Sequence of chain 2.E:
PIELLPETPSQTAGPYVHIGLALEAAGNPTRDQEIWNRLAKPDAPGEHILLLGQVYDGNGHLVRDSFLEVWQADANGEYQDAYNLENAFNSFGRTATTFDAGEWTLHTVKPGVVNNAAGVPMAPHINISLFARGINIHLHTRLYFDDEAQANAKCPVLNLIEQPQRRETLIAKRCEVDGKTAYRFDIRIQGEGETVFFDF

A small-molecule ligand and the protein it binds are described below.
Small molecule (SMILES): O=C(O)Cc1ccc(O)cc1

Sequence of chain 2.F:
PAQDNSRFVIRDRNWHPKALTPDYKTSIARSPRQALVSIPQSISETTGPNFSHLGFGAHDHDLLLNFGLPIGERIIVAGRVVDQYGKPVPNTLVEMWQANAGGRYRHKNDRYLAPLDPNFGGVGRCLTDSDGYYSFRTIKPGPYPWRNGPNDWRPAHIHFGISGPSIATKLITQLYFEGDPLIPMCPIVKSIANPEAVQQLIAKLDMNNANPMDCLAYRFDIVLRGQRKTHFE

Binding-site contacts:
Ligand atom C3 contacts residue TYR147 of chain 2.F at 3.8 Å (hydrophobic).
Ligand atom O4 contacts residue HIS160 of chain 2.F at 3.6 Å.
Ligand atom C5 contacts residue FE1 of chain 2.S at 3.5 Å.
Ligand atom C4 contacts residue GLY14 of chain 2.E at 4.1 Å.
Ligand atom C4 contacts residue TYR147 of chain 2.F at 2.8 Å (hydrophobic).
Ligand atom C4 contacts residue ARG157 of chain 2.F at 4.1 Å.
Ligand atom C2 contacts residue PRO15 of chain 2.E at 3.8 Å (hydrophobic).
Ligand atom C1 contacts residue PRO15 of chain 2.E at 3.6 Å (hydrophobic).
Ligand atom C7 contacts residue TRP149 of chain 2.F at 3.1 Å (hydrophobic).
Ligand atom C6 contacts residue PRO15 of chain 2.E at 3.4 Å (hydrophobic).
Ligand atom O4 contacts residue TYR108 of chain 2.F at 3.0 Å (h-bond).
Ligand atom C3 contacts residue GLY14 of chain 2.E at 3.6 Å.
Ligand atom C5 contacts residue PRO15 of chain 2.E at 3.4 Å (hydrophobic).
Ligand atom C3 contacts residue ARG157 of chain 2.F at 3.5 Å.
Ligand atom O1 contacts residue TYR24 of chain 2.F at 2.2 Å (h-bond).
Ligand atom C6 contacts residue TYR147 of chain 2.F at 3.8 Å (hydrophobic).
Ligand atom C4 contacts residue FE1 of chain 2.S at 2.7 Å.
Ligand atom C2 contacts residue GLY14 of chain 2.E at 3.9 Å.
Ligand atom C1 contacts residue ILE191 of chain 2.F at 3.8 Å (hydrophobic).
Ligand atom C3 contacts residue PRO15 of chain 2.E at 3.9 Å (hydrophobic).
Ligand atom C3 contacts residue FE1 of chain 2.S at 3.6 Å.
Ligand atom C5 contacts residue TYR147 of chain 2.F at 2.8 Å (hydrophobic).
Ligand atom C3 contacts residue HIS162 of chain 2.F at 3.6 Å.
Ligand atom C8 contacts residue PRO15 of chain 2.E at 3.9 Å (hydrophobic).
Ligand atom C4 contacts residue PRO15 of chain 2.E at 3.7 Å (hydrophobic).
Ligand atom C8 contacts residue TYR24 of chain 2.F at 3.4 Å (hydrophobic).
Ligand atom C2 contacts residue THR12 of chain 2.E at 4.1 Å.
Ligand atom O4 contacts residue TYR147 of chain 2.F at 2.7 Å (h-bond).
Ligand atom O2 contacts residue TRP149 of chain 2.F at 3.6 Å.
Ligand atom O1 contacts residue ARG133 of chain 2.E at 3.5 Å.
Ligand atom C8 contacts residue TRP149 of chain 2.F at 3.6 Å (hydrophobic).
Ligand atom C2 contacts residue ARG157 of chain 2.F at 3.6 Å.
Ligand atom C3 contacts residue GLN177 of chain 2.F at 4.0 Å.
Ligand atom C2 contacts residue ILE191 of chain 2.F at 3.5 Å (hydrophobic).
Ligand atom C4 contacts residue HIS162 of chain 2.F at 3.7 Å.
Ligand atom O1 contacts residue PRO15 of chain 2.E at 4.1 Å.
Ligand atom C7 contacts residue ILE191 of chain 2.F at 3.4 Å (hydrophobic).
Ligand atom O4 contacts residue HIS162 of chain 2.F at 2.5 Å (h-bond).
Ligand atom O4 contacts residue FE1 of chain 2.S at 1.7 Å.
Ligand atom O2 contacts residue PRO15 of chain 2.E at 4.0 Å.